Binding-site contacts:
Ligand atom C7 contacts residue MET126 of chain 25.C at 3.8 Å (hydrophobic).
Ligand atom O4 contacts residue NAG1 of chain 25.T at 1.6 Å.
Ligand atom O5 contacts residue ASN75 of chain 25.C at 2.1 Å (h-bond).
Ligand atom C8 contacts residue PHE98 of chain 25.C at 3.6 Å (hydrophobic).
Ligand atom C6 contacts residue THR48 of chain 25.D at 4.4 Å.
Ligand atom O6 contacts residue GLU46 of chain 25.D at 3.8 Å.
Ligand atom C6 contacts residue CYS45 of chain 25.D at 4.4 Å (hydrophobic).
Ligand atom C6 contacts residue NAG1 of chain 25.T at 3.4 Å.
Ligand atom O6 contacts residue NAG1 of chain 25.T at 4.1 Å.
Ligand atom C4 contacts residue ASN75 of chain 25.C at 4.0 Å.
Ligand atom O6 contacts residue THR48 of chain 25.D at 4.0 Å.
Ligand atom C5 contacts residue NAG1 of chain 25.T at 3.7 Å.
Ligand atom C3 contacts residue ASN75 of chain 25.C at 3.5 Å.
Ligand atom C6 contacts residue ASN75 of chain 25.C at 3.8 Å.
Ligand atom C3 contacts residue NAG1 of chain 25.T at 3.3 Å.
Ligand atom O7 contacts residue MET126 of chain 25.C at 3.1 Å.
Ligand atom C7 contacts residue ASN75 of chain 25.C at 2.8 Å.
Ligand atom O5 contacts residue THR48 of chain 25.D at 4.0 Å.
Ligand atom C4 contacts residue NAG1 of chain 25.T at 2.9 Å.
Ligand atom O7 contacts residue ASN75 of chain 25.C at 3.2 Å (h-bond).
Ligand atom C2 contacts residue ASN75 of chain 25.C at 2.6 Å.
Ligand atom O6 contacts residue CYS45 of chain 25.D at 3.4 Å (h-bond).
Ligand atom C8 contacts residue MET126 of chain 25.C at 3.7 Å (hydrophobic).
Ligand atom C5 contacts residue ASN75 of chain 25.C at 3.2 Å.
Ligand atom C2 contacts residue NAG1 of chain 25.T at 4.1 Å.
Ligand atom C8 contacts residue ASN75 of chain 25.C at 3.0 Å.
Ligand atom O3 contacts residue NAG1 of chain 25.T at 2.4 Å (h-bond).
Ligand atom C1 contacts residue ASN75 of chain 25.C at 1.3 Å.
Ligand atom O6 contacts residue ASN75 of chain 25.C at 3.8 Å.
Ligand atom N2 contacts residue ASN75 of chain 25.C at 3.0 Å (h-bond).

Sequence of chain 25.D:
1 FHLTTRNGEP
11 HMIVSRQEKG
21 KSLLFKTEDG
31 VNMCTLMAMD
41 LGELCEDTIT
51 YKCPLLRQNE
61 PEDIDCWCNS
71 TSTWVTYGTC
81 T

Sequence of chain 25.C:
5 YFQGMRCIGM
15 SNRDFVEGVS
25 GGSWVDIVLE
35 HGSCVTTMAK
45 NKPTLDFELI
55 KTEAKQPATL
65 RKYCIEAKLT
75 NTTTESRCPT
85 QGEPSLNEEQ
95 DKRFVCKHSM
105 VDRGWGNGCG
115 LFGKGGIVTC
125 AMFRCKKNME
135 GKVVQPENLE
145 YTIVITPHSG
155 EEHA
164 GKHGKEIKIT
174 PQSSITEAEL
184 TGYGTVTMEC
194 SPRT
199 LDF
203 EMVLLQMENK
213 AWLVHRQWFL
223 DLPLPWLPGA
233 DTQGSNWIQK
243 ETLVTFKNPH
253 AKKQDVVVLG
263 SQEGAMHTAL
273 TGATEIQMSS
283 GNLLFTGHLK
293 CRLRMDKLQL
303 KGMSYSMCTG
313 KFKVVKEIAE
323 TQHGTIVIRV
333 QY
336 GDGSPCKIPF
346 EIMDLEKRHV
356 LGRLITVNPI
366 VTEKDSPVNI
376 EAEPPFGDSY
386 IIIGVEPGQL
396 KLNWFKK

A small-molecule ligand and the protein it binds are described below.
Small molecule (SMILES): CC(=O)N[C@@H]1[C@@H](O)[C@H](O)[C@@H](CO)O[C@H]1O